Sequence of chain 1.F:
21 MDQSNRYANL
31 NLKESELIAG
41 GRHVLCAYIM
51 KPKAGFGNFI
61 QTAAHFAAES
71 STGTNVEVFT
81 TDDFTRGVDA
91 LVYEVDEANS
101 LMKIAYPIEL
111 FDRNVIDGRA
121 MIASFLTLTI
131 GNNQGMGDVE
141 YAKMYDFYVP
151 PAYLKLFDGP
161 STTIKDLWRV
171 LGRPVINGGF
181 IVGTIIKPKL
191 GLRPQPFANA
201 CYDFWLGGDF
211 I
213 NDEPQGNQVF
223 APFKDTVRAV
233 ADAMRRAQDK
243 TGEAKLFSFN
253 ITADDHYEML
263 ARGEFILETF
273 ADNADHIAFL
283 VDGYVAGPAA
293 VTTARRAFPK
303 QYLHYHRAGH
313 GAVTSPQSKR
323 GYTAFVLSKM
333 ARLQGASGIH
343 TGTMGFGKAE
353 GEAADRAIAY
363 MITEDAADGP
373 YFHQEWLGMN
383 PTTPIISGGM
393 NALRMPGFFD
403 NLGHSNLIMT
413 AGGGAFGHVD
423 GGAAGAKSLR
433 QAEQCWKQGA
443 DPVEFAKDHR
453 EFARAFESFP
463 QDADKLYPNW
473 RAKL

A protein and the small-molecule ligand that binds it are described below.
Small molecule (SMILES): O=C(O)[C@@](O)(COP(=O)(O)O)[C@H](O)[C@H](O)COP(=O)(O)O

Sequence of chain 1.E:
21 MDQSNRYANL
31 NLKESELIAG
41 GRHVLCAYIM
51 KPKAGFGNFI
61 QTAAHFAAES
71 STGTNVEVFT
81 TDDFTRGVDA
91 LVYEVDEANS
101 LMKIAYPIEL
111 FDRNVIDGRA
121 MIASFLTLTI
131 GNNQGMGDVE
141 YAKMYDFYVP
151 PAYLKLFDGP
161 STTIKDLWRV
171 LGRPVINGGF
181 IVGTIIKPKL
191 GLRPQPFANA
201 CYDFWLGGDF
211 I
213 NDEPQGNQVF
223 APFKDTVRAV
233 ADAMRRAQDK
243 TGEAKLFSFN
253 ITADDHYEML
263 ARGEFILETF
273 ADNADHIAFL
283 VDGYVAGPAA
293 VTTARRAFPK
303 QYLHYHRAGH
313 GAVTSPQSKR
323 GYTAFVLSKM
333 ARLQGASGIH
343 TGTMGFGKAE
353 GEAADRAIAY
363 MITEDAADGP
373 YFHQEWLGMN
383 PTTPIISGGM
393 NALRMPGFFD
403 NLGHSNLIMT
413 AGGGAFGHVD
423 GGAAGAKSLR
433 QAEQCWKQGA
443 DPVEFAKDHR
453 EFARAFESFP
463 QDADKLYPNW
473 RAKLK

Binding-site contacts:
Ligand atom O3 contacts residue MG1 of chain 1.X at 2.3 Å.
Ligand atom O5P contacts residue HIS342 of chain 1.F at 2.9 Å (h-bond).
Ligand atom C3 contacts residue MG1 of chain 1.X at 3.1 Å.
Ligand atom O6 contacts residue GLU69 of chain 1.E at 3.5 Å (salt-bridge).
Ligand atom O4 contacts residue GLY390 of chain 1.F at 3.2 Å (h-bond).
Ligand atom O6P contacts residue ARG309 of chain 1.F at 2.9 Å (salt-bridge).
Ligand atom O1P contacts residue THR74 of chain 1.E at 3.5 Å (h-bond).
Ligand atom O3 contacts residue KCX212 of chain 1.F at 2.9 Å (h-bond).
Ligand atom O3 contacts residue ASN132 of chain 1.E at 3.0 Å (h-bond).
Ligand atom O2P contacts residue GLY414 of chain 1.F at 2.9 Å (h-bond).
Ligand atom O1P contacts residue LYS350 of chain 1.F at 2.8 Å (salt-bridge).
Ligand atom O1 contacts residue LYS187 of chain 1.F at 3.0 Å (salt-bridge).
Ligand atom O4P contacts residue ARG309 of chain 1.F at 2.9 Å (salt-bridge).
Ligand atom C2 contacts residue MG1 of chain 1.X at 2.8 Å.
Ligand atom C contacts residue LYS187 of chain 1.F at 3.4 Å.
Ligand atom C3 contacts residue KCX212 of chain 1.F at 3.0 Å.
Ligand atom O7 contacts residue LYS187 of chain 1.F at 3.2 Å (salt-bridge).
Ligand atom C contacts residue ASN132 of chain 1.E at 3.3 Å.
Ligand atom O2 contacts residue LYS187 of chain 1.F at 3.2 Å (salt-bridge).
Ligand atom O2 contacts residue KCX212 of chain 1.F at 3.0 Å (h-bond).
Ligand atom O3 contacts residue HIS308 of chain 1.F at 2.7 Å (h-bond).
Ligand atom O7 contacts residue ASP214 of chain 1.F at 3.1 Å (salt-bridge).
Ligand atom O7 contacts residue GLU215 of chain 1.F at 3.2 Å (salt-bridge).
Ligand atom O2 contacts residue ASP214 of chain 1.F at 3.4 Å (salt-bridge).
Ligand atom P1 contacts residue THR74 of chain 1.E at 3.6 Å.
Ligand atom O3P contacts residue LYS187 of chain 1.F at 3.4 Å.
Ligand atom O5P contacts residue SER389 of chain 1.F at 3.3 Å (h-bond).
Ligand atom O3 contacts residue GLU215 of chain 1.F at 2.8 Å (salt-bridge).
Ligand atom C contacts residue MG1 of chain 1.X at 2.9 Å.
Ligand atom O4 contacts residue SER389 of chain 1.F at 3.1 Å (h-bond).
Ligand atom O7 contacts residue LYS189 of chain 1.F at 2.8 Å (salt-bridge).
Ligand atom O7 contacts residue MG1 of chain 1.X at 2.2 Å.
Ligand atom O3P contacts residue GLY415 of chain 1.F at 2.9 Å (h-bond).
Ligand atom O3P contacts residue THR74 of chain 1.E at 2.6 Å (h-bond).
Ligand atom C1 contacts residue SER389 of chain 1.F at 3.4 Å.
Ligand atom O6 contacts residue LYS350 of chain 1.F at 2.9 Å (salt-bridge).
Ligand atom O2 contacts residue MG1 of chain 1.X at 2.2 Å.
Ligand atom O2 contacts residue ILE185 of chain 1.F at 3.5 Å.
Ligand atom O7 contacts residue ASN132 of chain 1.E at 3.0 Å (h-bond).
Ligand atom O1P contacts residue GLY391 of chain 1.F at 2.8 Å (h-bond).